Sequence of chain 1.A:
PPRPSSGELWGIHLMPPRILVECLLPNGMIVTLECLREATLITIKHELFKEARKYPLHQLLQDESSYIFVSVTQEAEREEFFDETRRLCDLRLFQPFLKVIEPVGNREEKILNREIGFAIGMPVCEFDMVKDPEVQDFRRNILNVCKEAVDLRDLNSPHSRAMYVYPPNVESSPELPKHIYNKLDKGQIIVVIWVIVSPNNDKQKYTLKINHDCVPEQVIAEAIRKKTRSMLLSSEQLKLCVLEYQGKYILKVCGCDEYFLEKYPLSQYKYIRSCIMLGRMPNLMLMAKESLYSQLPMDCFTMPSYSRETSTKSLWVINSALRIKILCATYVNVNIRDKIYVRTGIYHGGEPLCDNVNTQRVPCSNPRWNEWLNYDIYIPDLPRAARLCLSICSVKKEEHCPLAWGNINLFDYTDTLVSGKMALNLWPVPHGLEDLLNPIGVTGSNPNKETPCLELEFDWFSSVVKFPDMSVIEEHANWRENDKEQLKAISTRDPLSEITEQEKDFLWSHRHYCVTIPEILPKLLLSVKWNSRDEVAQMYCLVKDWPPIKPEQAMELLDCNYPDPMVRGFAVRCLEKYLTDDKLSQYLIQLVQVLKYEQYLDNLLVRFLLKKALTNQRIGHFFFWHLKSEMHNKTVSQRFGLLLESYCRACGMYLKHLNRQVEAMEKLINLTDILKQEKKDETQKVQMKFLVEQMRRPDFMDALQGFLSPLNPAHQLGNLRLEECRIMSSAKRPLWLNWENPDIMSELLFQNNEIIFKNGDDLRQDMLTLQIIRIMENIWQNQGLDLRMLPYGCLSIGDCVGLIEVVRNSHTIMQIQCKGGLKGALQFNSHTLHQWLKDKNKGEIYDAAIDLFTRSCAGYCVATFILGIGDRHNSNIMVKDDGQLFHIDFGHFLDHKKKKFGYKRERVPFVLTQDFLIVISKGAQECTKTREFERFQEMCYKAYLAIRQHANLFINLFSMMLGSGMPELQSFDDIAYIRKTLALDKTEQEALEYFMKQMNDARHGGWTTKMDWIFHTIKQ

Binding-site contacts:
Ligand atom C1 contacts residue ARG1051 of chain 1.A at 3.4 Å.
Ligand atom C19 contacts residue PHE958 of chain 1.A at 3.4 Å (hydrophobic).
Ligand atom C14 contacts residue MET1047 of chain 1.A at 3.7 Å (hydrophobic).
Ligand atom C18 contacts residue CYS909 of chain 1.A at 3.6 Å (hydrophobic).
Ligand atom C21 contacts residue PHE984 of chain 1.A at 3.8 Å (hydrophobic).
Ligand atom C24 contacts residue MET1047 of chain 1.A at 3.5 Å (hydrophobic).
Ligand atom C22 contacts residue PHE984 of chain 1.A at 3.5 Å (hydrophobic).
Ligand atom C5 contacts residue ARG1051 of chain 1.A at 3.5 Å.
Ligand atom C5 contacts residue MET1047 of chain 1.A at 3.7 Å (hydrophobic).
Ligand atom C25 contacts residue CYS988 of chain 1.A at 3.8 Å (hydrophobic).
Ligand atom C10 contacts residue PHE958 of chain 1.A at 3.8 Å (hydrophobic).
Ligand atom O2 contacts residue ASN1048 of chain 1.A at 3.4 Å (h-bond).
Ligand atom C16 contacts residue PHE958 of chain 1.A at 3.5 Å (hydrophobic).
Ligand atom O3 contacts residue CYS909 of chain 1.A at 3.4 Å (h-bond).
Ligand atom C18 contacts residue PHE958 of chain 1.A at 3.4 Å (hydrophobic).
Ligand atom C8 contacts residue CYS909 of chain 1.A at 3.5 Å (hydrophobic).
Ligand atom O4 contacts residue PHE958 of chain 1.A at 3.5 Å.
Ligand atom O1 contacts residue ARG1051 of chain 1.A at 2.7 Å (salt-bridge).
Ligand atom C27 contacts residue GLN985 of chain 1.A at 3.8 Å.
Ligand atom C16 contacts residue CYS909 of chain 1.A at 3.6 Å (hydrophobic).
Ligand atom C7 contacts residue CYS909 of chain 1.A at 3.5 Å (hydrophobic).
Ligand atom C5 contacts residue THR961 of chain 1.A at 3.8 Å.
Ligand atom C15 contacts residue CYS909 of chain 1.A at 3.5 Å (hydrophobic).
Ligand atom C22 contacts residue ILE968 of chain 1.A at 3.6 Å (hydrophobic).
Ligand atom C25 contacts residue MET1047 of chain 1.A at 3.8 Å (hydrophobic).
Ligand atom O2 contacts residue ARG1051 of chain 1.A at 2.8 Å (salt-bridge).
Ligand atom C2 contacts residue MET1047 of chain 1.A at 3.5 Å (hydrophobic).
Ligand atom C3 contacts residue MET1047 of chain 1.A at 3.5 Å (hydrophobic).
Ligand atom N1 contacts residue MET1047 of chain 1.A at 3.6 Å.
Ligand atom O4 contacts residue PHE964 of chain 1.A at 3.2 Å.
Ligand atom C7 contacts residue PHE958 of chain 1.A at 3.7 Å (hydrophobic).
Ligand atom C26 contacts residue TYR989 of chain 1.A at 3.8 Å (hydrophobic).
Ligand atom C27 contacts residue MET1047 of chain 1.A at 3.7 Å (hydrophobic).
Ligand atom C9 contacts residue PHE958 of chain 1.A at 3.5 Å (hydrophobic).
Ligand atom O1 contacts residue PHE981 of chain 1.A at 3.2 Å.
Ligand atom O2 contacts residue MET1047 of chain 1.A at 2.9 Å (h-bond).
Ligand atom O4 contacts residue CYS905 of chain 1.A at 3.6 Å.
Ligand atom O3 contacts residue PHE958 of chain 1.A at 3.8 Å.
Ligand atom O1 contacts residue GLN985 of chain 1.A at 2.9 Å (h-bond).
Ligand atom C17 contacts residue HIS935 of chain 1.A at 3.5 Å.

This small molecule binds to this protein.
Small molecule (SMILES): Cc1cc([C@@H](C)Nc2ccccc2C(=O)O)c2oc(N3CCC(C)(C)CC3)c(C)c(=O)c2c1